Sequence of chain 1.C:
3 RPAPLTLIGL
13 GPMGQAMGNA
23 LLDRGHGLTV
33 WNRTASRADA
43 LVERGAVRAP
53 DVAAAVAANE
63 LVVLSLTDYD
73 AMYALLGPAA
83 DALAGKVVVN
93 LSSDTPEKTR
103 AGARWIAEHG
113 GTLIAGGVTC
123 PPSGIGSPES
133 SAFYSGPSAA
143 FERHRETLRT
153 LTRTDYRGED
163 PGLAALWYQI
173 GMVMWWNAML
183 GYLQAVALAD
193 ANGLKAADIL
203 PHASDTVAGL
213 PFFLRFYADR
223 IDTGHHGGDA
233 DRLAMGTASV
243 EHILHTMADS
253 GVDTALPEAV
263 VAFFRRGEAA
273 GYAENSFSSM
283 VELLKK

Sequence of chain 1.D:
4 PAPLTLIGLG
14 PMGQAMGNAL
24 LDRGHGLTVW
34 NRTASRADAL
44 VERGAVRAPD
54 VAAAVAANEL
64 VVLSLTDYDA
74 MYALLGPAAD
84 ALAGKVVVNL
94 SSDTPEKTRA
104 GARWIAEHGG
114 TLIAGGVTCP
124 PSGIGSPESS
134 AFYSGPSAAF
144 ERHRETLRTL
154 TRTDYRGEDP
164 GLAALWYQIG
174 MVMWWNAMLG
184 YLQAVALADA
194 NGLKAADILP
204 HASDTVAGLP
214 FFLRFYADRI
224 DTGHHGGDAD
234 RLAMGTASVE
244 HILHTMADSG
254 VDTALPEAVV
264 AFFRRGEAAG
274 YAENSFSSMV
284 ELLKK

Binding-site contacts:
Ligand atom CAH contacts residue NAP1 of chain 1.I at 3.8 Å.
Ligand atom FAB contacts residue TRP177 of chain 1.C at 3.7 Å.
Ligand atom CAK contacts residue PHE215 of chain 1.D at 3.8 Å (hydrophobic).
Ligand atom CAG contacts residue ASP233 of chain 1.D at 3.6 Å.
Ligand atom CAI contacts residue NAP1 of chain 1.I at 3.3 Å.
Ligand atom CAE contacts residue TRP177 of chain 1.C at 4.2 Å (hydrophobic).
Ligand atom CAE contacts residue NAP1 of chain 1.I at 3.9 Å.
Ligand atom CAG contacts residue NAP1 of chain 1.I at 3.6 Å.
Ligand atom CAM contacts residue MET174 of chain 1.C at 4.1 Å (hydrophobic).
Ligand atom CAL contacts residue TYR170 of chain 1.C at 4.1 Å (hydrophobic).
Ligand atom CAM contacts residue CYS122 of chain 1.C at 4.0 Å (hydrophobic).
Ligand atom CAI contacts residue MET174 of chain 1.C at 3.5 Å (hydrophobic).
Ligand atom CAM contacts residue THR121 of chain 1.C at 3.7 Å.
Ligand atom FAB contacts residue PHE215 of chain 1.D at 3.2 Å.
Ligand atom CAD contacts residue MET237 of chain 1.D at 3.9 Å (hydrophobic).
Ligand atom NAC contacts residue TRP177 of chain 1.C at 3.8 Å.
Ligand atom FAB contacts residue THR121 of chain 1.C at 3.6 Å.
Ligand atom CAI contacts residue TYR170 of chain 1.C at 4.1 Å (hydrophobic).
Ligand atom CAJ contacts residue TRP177 of chain 1.C at 3.8 Å (hydrophobic).
Ligand atom NAC contacts residue NAP1 of chain 1.I at 3.4 Å (h-bond).
Ligand atom CAH contacts residue MET174 of chain 1.C at 4.2 Å (hydrophobic).
Ligand atom FAA contacts residue TYR170 of chain 1.C at 3.3 Å.
Ligand atom CAE contacts residue ASP233 of chain 1.D at 3.8 Å.
Ligand atom CAG contacts residue TRP177 of chain 1.C at 4.0 Å (hydrophobic).
Ligand atom CAG contacts residue TYR219 of chain 1.D at 4.0 Å (hydrophobic).
Ligand atom CAE contacts residue TRP178 of chain 1.C at 3.9 Å (hydrophobic).
Ligand atom CAK contacts residue TRP177 of chain 1.C at 4.0 Å (hydrophobic).
Ligand atom CAJ contacts residue PHE215 of chain 1.D at 3.7 Å (hydrophobic).
Ligand atom CAD contacts residue NAP1 of chain 1.I at 3.6 Å.
Ligand atom CAD contacts residue TRP178 of chain 1.C at 4.2 Å (hydrophobic).
Ligand atom CAE contacts residue MET237 of chain 1.D at 3.4 Å (hydrophobic).
Ligand atom CAF contacts residue TRP177 of chain 1.C at 4.1 Å (hydrophobic).
Ligand atom FAA contacts residue NAP1 of chain 1.I at 3.2 Å.
Ligand atom CAF contacts residue NAP1 of chain 1.I at 3.4 Å.
Ligand atom CAL contacts residue MET174 of chain 1.C at 3.6 Å (hydrophobic).
Ligand atom NAC contacts residue PHE215 of chain 1.D at 4.1 Å.
Ligand atom CAL contacts residue NAP1 of chain 1.I at 3.5 Å.
Ligand atom CAK contacts residue THR121 of chain 1.C at 4.1 Å.
Ligand atom FAA contacts residue MET174 of chain 1.C at 3.3 Å.
Ligand atom CAL contacts residue VAL120 of chain 1.C at 4.0 Å (hydrophobic).

The protein below binds the small molecule below.
Small molecule (SMILES): Fc1ccc(F)c(C2=NCCC2)c1